This small molecule binds to this protein.
Small molecule (SMILES): Cc1ncc(COP(=O)(O)O)c(/C=N/OCCC(=O)O)c1O

Sequence of chain 1.D:
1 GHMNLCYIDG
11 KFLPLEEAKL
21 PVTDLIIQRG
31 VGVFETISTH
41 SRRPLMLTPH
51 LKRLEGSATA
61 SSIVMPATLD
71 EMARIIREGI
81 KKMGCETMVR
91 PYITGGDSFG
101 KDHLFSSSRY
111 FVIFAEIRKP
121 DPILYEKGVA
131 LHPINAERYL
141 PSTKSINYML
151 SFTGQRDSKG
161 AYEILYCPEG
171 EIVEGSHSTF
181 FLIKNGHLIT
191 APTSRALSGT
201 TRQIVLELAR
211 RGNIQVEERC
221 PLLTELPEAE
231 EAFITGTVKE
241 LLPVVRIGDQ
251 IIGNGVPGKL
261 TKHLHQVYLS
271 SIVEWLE

Binding-site contacts:
Ligand atom O3P contacts residue THR200 of chain 1.D at 2.6 Å (h-bond).
Ligand atom OXT contacts residue THR237 of chain 1.D at 3.4 Å (h-bond).
Ligand atom C contacts residue VAL238 of chain 1.D at 3.6 Å (hydrophobic).
Ligand atom O1P contacts residue THR201 of chain 1.D at 3.6 Å.
Ligand atom O3 contacts residue HIS177 of chain 1.D at 3.6 Å.
Ligand atom OG contacts residue LYS144 of chain 1.D at 3.3 Å (salt-bridge).
Ligand atom C4A contacts residue LYS144 of chain 1.D at 3.4 Å.
Ligand atom C6 contacts residue SER178 of chain 1.D at 3.4 Å.
Ligand atom C2A contacts residue SER176 of chain 1.D at 3.2 Å.
Ligand atom N contacts residue HIS177 of chain 1.D at 3.6 Å.
Ligand atom O1P contacts residue THR237 of chain 1.D at 2.6 Å (h-bond).
Ligand atom C contacts residue LYS239 of chain 1.D at 3.5 Å.
Ligand atom O3 contacts residue LYS144 of chain 1.D at 3.6 Å.
Ligand atom P contacts residue THR200 of chain 1.D at 3.5 Å.
Ligand atom N contacts residue LYS144 of chain 1.D at 3.3 Å (salt-bridge).
Ligand atom C6 contacts residue THR179 of chain 1.D at 3.7 Å.
Ligand atom O3 contacts residue TYR148 of chain 1.D at 2.6 Å (h-bond).
Ligand atom OG contacts residue THR36 of chain 1.D at 3.5 Å.
Ligand atom OXT contacts residue GLY236 of chain 1.D at 3.3 Å.
Ligand atom O contacts residue LYS239 of chain 1.D at 3.1 Å (salt-bridge).
Ligand atom C3 contacts residue TYR148 of chain 1.D at 3.7 Å (hydrophobic).
Ligand atom O3P contacts residue HIS50 of chain 1.D at 3.4 Å.
Ligand atom O1P contacts residue GLY236 of chain 1.D at 3.2 Å.
Ligand atom O2P contacts residue GLY236 of chain 1.D at 3.7 Å.
Ligand atom OXT contacts residue LYS239 of chain 1.D at 3.1 Å (salt-bridge).
Ligand atom C2A contacts residue GLY175 of chain 1.D at 3.6 Å.
Ligand atom C2 contacts residue SER178 of chain 1.D at 3.7 Å.
Ligand atom O2P contacts residue THR200 of chain 1.D at 3.4 Å (h-bond).
Ligand atom O3 contacts residue SER176 of chain 1.D at 3.7 Å.
Ligand atom CB contacts residue THR36 of chain 1.D at 3.6 Å.
Ligand atom C4 contacts residue HIS177 of chain 1.D at 3.6 Å.
Ligand atom CA contacts residue VAL238 of chain 1.D at 3.6 Å (hydrophobic).
Ligand atom C3 contacts residue HIS177 of chain 1.D at 3.6 Å.
Ligand atom OXT contacts residue VAL238 of chain 1.D at 3.0 Å (h-bond).
Ligand atom O2P contacts residue THR201 of chain 1.D at 2.7 Å (h-bond).
Ligand atom P contacts residue THR201 of chain 1.D at 3.6 Å.
Ligand atom N1 contacts residue GLU174 of chain 1.D at 3.0 Å (salt-bridge).
Ligand atom O3P contacts residue ARG53 of chain 1.D at 3.2 Å (salt-bridge).
Ligand atom C2A contacts residue ARG138 of chain 1.D at 3.6 Å.
Ligand atom N1 contacts residue SER178 of chain 1.D at 3.5 Å (h-bond).